A small-molecule ligand and the protein it binds are described below.
Small molecule (SMILES): C[C@@H](O)CO[C@@H](C)CO[C@@H](C)CO

Sequence of chain 1.B:
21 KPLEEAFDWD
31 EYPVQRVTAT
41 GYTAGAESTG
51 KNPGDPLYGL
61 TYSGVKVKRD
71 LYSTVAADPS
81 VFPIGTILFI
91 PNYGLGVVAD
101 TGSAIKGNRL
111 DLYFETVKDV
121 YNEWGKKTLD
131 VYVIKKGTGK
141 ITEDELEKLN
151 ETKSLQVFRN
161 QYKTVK

Binding-site contacts:
Ligand atom O3 contacts residue ALA44 of chain 1.B at 4.1 Å.
Ligand atom O3 contacts residue TYR113 of chain 1.B at 4.2 Å.
Ligand atom C1 contacts residue LYS66 of chain 1.B at 3.7 Å.
Ligand atom O3 contacts residue VAL67 of chain 1.B at 3.7 Å.
Ligand atom O1 contacts residue LYS66 of chain 1.B at 2.8 Å (salt-bridge).
Ligand atom C6 contacts residue TYR58 of chain 1.B at 4.1 Å (hydrophobic).
Ligand atom C5 contacts residue TYR58 of chain 1.B at 3.3 Å (hydrophobic).
Ligand atom O2 contacts residue LYS66 of chain 1.B at 3.1 Å (salt-bridge).
Ligand atom C4 contacts residue LYS66 of chain 1.B at 4.0 Å.
Ligand atom C5 contacts residue GLY59 of chain 1.B at 4.3 Å.
Ligand atom O3 contacts residue TYR58 of chain 1.B at 4.0 Å.
Ligand atom O3 contacts residue GLY59 of chain 1.B at 4.0 Å.
Ligand atom C7 contacts residue LYS66 of chain 1.B at 4.1 Å.
Ligand atom C6 contacts residue LYS66 of chain 1.B at 3.8 Å.
Ligand atom C4 contacts residue TYR58 of chain 1.B at 3.8 Å (hydrophobic).
Ligand atom C2 contacts residue LYS66 of chain 1.B at 3.4 Å.
Ligand atom C3 contacts residue LYS66 of chain 1.B at 3.8 Å.
Ligand atom C7 contacts residue TYR58 of chain 1.B at 4.2 Å (hydrophobic).
Ligand atom C5 contacts residue LYS66 of chain 1.B at 3.9 Å.
Ligand atom O3 contacts residue LYS66 of chain 1.B at 4.1 Å.
Ligand atom C8 contacts residue LYS66 of chain 1.B at 3.4 Å.